A protein and the small-molecule ligand that binds it are described below.
Small molecule (SMILES): Cn1nc(-c2ccccn2)cc1NC(=O)c1c(C(=O)N2CCC2)cnn1C

Binding-site contacts:
Ligand atom C26 contacts residue MET267 of chain 1.C at 3.8 Å (hydrophobic).
Ligand atom C23 contacts residue GLN280 of chain 1.C at 3.9 Å.
Ligand atom C23 contacts residue ILE246 of chain 1.C at 3.6 Å (hydrophobic).
Ligand atom C24 contacts residue GLY279 of chain 1.C at 3.4 Å.
Ligand atom C6 contacts residue MET267 of chain 1.C at 3.3 Å (hydrophobic).
Ligand atom C19 contacts residue HIS79 of chain 1.C at 3.6 Å.
Ligand atom C25 contacts residue GLY279 of chain 1.C at 3.7 Å.
Ligand atom O17 contacts residue LEU189 of chain 1.C at 3.9 Å.
Ligand atom N18 contacts residue TYR247 of chain 1.C at 2.8 Å (h-bond).
Ligand atom C8 contacts residue MET267 of chain 1.C at 3.1 Å (hydrophobic).
Ligand atom C27 contacts residue GLY279 of chain 1.C at 3.6 Å.
Ligand atom C15 contacts residue MET267 of chain 1.C at 3.5 Å (hydrophobic).
Ligand atom N12 contacts residue ILE246 of chain 1.C at 3.8 Å.
Ligand atom N11 contacts residue PHE283 of chain 1.C at 3.6 Å.
Ligand atom C24 contacts residue TYR247 of chain 1.C at 3.4 Å (hydrophobic).
Ligand atom C2 contacts residue PHE283 of chain 1.C at 3.6 Å (hydrophobic).
Ligand atom C3 contacts residue PHE283 of chain 1.C at 3.6 Å (hydrophobic).
Ligand atom C25 contacts residue MET267 of chain 1.C at 3.6 Å (hydrophobic).
Ligand atom C4 contacts residue PHE283 of chain 1.C at 3.8 Å (hydrophobic).
Ligand atom C24 contacts residue GLU275 of chain 1.C at 3.9 Å.
Ligand atom C15 contacts residue GLY279 of chain 1.C at 3.6 Å.
Ligand atom N9 contacts residue MET267 of chain 1.C at 3.0 Å (h-bond).
Ligand atom C26 contacts residue GLU275 of chain 1.C at 3.7 Å.
Ligand atom O17 contacts residue PHE283 of chain 1.C at 3.5 Å.
Ligand atom C24 contacts residue MET267 of chain 1.C at 3.6 Å (hydrophobic).
Ligand atom C3 contacts residue MET267 of chain 1.C at 3.3 Å (hydrophobic).
Ligand atom C13 contacts residue LEU229 of chain 1.C at 3.8 Å (hydrophobic).
Ligand atom N10 contacts residue PHE283 of chain 1.C at 3.3 Å.
Ligand atom N18 contacts residue MET267 of chain 1.C at 3.6 Å.
Ligand atom C22 contacts residue MET267 of chain 1.C at 3.7 Å (hydrophobic).
Ligand atom N18 contacts residue GLY279 of chain 1.C at 3.5 Å.
Ligand atom C6 contacts residue TYR247 of chain 1.C at 3.6 Å (hydrophobic).
Ligand atom N9 contacts residue PHE283 of chain 1.C at 3.7 Å.
Ligand atom C1 contacts residue PHE283 of chain 1.C at 3.6 Å (hydrophobic).
Ligand atom N14 contacts residue PHE250 of chain 1.C at 3.9 Å.
Ligand atom O16 contacts residue GLN280 of chain 1.C at 3.0 Å (h-bond).
Ligand atom C22 contacts residue PHE283 of chain 1.C at 3.4 Å (hydrophobic).
Ligand atom N5 contacts residue MET267 of chain 1.C at 2.9 Å (h-bond).
Ligand atom C26 contacts residue GLY279 of chain 1.C at 3.5 Å.
Ligand atom C15 contacts residue TYR247 of chain 1.C at 3.8 Å (hydrophobic).

Sequence of chain 1.C:
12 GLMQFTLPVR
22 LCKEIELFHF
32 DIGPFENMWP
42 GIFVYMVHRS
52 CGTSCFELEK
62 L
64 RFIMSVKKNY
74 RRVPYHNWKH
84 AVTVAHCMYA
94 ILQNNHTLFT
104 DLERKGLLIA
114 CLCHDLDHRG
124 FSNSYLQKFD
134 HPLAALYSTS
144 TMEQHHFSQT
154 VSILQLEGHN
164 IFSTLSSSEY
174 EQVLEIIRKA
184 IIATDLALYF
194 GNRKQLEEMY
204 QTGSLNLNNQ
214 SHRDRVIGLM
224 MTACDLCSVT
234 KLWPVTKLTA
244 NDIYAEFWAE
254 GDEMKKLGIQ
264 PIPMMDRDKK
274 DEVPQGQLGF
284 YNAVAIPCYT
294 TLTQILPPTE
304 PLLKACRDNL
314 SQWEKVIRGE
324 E